Sequence of chain 2.A:
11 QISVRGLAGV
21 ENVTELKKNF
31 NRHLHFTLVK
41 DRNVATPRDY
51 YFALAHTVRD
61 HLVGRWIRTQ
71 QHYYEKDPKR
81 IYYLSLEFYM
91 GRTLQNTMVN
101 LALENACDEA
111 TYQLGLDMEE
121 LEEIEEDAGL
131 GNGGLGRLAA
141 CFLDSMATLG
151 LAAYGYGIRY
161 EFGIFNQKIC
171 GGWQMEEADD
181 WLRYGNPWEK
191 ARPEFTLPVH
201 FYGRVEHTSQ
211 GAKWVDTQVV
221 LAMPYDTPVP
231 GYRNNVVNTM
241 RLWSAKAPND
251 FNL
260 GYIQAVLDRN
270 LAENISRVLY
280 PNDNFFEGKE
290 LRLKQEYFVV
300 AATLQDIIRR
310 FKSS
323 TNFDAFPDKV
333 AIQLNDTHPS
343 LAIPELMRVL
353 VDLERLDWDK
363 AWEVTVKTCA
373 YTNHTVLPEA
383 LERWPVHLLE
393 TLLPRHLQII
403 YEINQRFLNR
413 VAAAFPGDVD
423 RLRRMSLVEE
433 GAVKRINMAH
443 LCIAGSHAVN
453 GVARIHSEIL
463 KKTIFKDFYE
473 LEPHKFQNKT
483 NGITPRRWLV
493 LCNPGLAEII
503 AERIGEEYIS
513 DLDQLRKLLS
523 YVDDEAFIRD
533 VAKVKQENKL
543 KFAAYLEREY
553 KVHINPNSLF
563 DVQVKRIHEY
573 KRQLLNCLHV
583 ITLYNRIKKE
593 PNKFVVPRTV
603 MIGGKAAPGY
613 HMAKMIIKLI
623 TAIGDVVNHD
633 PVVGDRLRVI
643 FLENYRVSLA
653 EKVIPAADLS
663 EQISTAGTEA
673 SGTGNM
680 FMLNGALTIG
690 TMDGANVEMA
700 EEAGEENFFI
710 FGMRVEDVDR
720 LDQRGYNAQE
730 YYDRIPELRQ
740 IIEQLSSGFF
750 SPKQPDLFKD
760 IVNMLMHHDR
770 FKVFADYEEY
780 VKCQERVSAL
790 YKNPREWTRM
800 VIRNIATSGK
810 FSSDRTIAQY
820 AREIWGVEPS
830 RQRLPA

Binding-site contacts:
Ligand atom O4 contacts residue ASN483 of chain 2.A at 3.6 Å (h-bond).
Ligand atom CAW contacts residue HIS340 of chain 2.A at 3.5 Å.
Ligand atom C6 contacts residue HIS376 of chain 2.A at 3.6 Å.
Ligand atom O4 contacts residue GLY674 of chain 2.A at 2.7 Å (h-bond).
Ligand atom NAP contacts residue ASP282 of chain 2.A at 2.9 Å (salt-bridge).
Ligand atom O4 contacts residue SER673 of chain 2.A at 3.6 Å.
Ligand atom CAV contacts residue PHE284 of chain 2.A at 3.8 Å (hydrophobic).
Ligand atom OAX contacts residue ASN132 of chain 2.A at 3.6 Å.
Ligand atom C4 contacts residue GLY674 of chain 2.A at 3.7 Å.
Ligand atom CAT contacts residue ASP282 of chain 2.A at 3.3 Å.
Ligand atom C5 contacts residue LEU135 of chain 2.A at 3.8 Å (hydrophobic).
Ligand atom CAT contacts residue GLU87 of chain 2.A at 3.5 Å.
Ligand atom OAX contacts residue ASP282 of chain 2.A at 2.6 Å (salt-bridge).
Ligand atom NAL contacts residue HIS376 of chain 2.A at 3.5 Å (h-bond).
Ligand atom CAU contacts residue ASN281 of chain 2.A at 3.6 Å.
Ligand atom O3 contacts residue ALA672 of chain 2.A at 3.3 Å (h-bond).
Ligand atom O2 contacts residue GLU671 of chain 2.A at 3.2 Å (salt-bridge).
Ligand atom OAX contacts residue GLU87 of chain 2.A at 3.5 Å (salt-bridge).
Ligand atom O2 contacts residue ASN283 of chain 2.A at 3.6 Å (h-bond).
Ligand atom C3 contacts residue GLU671 of chain 2.A at 3.3 Å.
Ligand atom O6 contacts residue ASN483 of chain 2.A at 2.8 Å (h-bond).
Ligand atom O2 contacts residue TYR572 of chain 2.A at 3.2 Å (h-bond).
Ligand atom O6 contacts residue HIS376 of chain 2.A at 2.7 Å (h-bond).
Ligand atom C5 contacts residue GLY134 of chain 2.A at 3.8 Å.
Ligand atom CAS contacts residue ASP282 of chain 2.A at 2.9 Å.
Ligand atom O3 contacts residue GLY674 of chain 2.A at 3.2 Å (h-bond).
Ligand atom CAS contacts residue GLU87 of chain 2.A at 3.6 Å.
Ligand atom C6 contacts residue GLY134 of chain 2.A at 3.7 Å.
Ligand atom O3 contacts residue GLU671 of chain 2.A at 2.6 Å (salt-bridge).
Ligand atom CAT contacts residue ASN132 of chain 2.A at 3.4 Å.
Ligand atom C2 contacts residue HIS376 of chain 2.A at 3.4 Å.
Ligand atom CAM contacts residue LEU135 of chain 2.A at 3.7 Å (hydrophobic).
Ligand atom CAW contacts residue ASN283 of chain 2.A at 3.3 Å.
Ligand atom SAO contacts residue LEU135 of chain 2.A at 3.4 Å (h-bond).
Ligand atom NAN contacts residue ASP282 of chain 2.A at 3.7 Å.
Ligand atom O5 contacts residue LEU135 of chain 2.A at 3.6 Å.
Ligand atom CAQ contacts residue ASP282 of chain 2.A at 3.1 Å.
Ligand atom C6 contacts residue ASN483 of chain 2.A at 3.3 Å.
Ligand atom CAR contacts residue ASP282 of chain 2.A at 3.2 Å.
Ligand atom O3 contacts residue SER673 of chain 2.A at 3.1 Å (h-bond).

A protein and the small-molecule ligand that binds it are described below.
Small molecule (SMILES): OC[C@H]1O[C@@H](NC(=S)N/N=C/c2ccccc2O)[C@H](O)[C@@H](O)[C@@H]1O